Sequence of chain 1.E:
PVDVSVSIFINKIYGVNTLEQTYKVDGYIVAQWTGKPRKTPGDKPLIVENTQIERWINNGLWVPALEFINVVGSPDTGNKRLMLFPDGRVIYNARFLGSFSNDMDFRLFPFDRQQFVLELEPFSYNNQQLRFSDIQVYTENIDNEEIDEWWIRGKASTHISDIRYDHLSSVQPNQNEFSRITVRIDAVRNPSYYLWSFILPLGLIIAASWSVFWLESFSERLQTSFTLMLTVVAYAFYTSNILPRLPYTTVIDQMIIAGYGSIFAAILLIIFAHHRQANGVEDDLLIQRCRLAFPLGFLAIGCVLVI

Binding-site contacts:
Ligand atom CAS contacts residue VAL171 of chain 1.E at 3.8 Å (hydrophobic).
Ligand atom CAL contacts residue PHE178 of chain 1.E at 4.2 Å (hydrophobic).
Ligand atom CAZ contacts residue HIS167 of chain 1.E at 3.2 Å.
Ligand atom CAJ contacts residue GLU121 of chain 1.E at 3.8 Å.
Ligand atom CAU contacts residue TYR165 of chain 1.E at 4.0 Å (hydrophobic).
Ligand atom CAT contacts residue VAL171 of chain 1.E at 3.5 Å (hydrophobic).
Ligand atom CAL contacts residue PHE123 of chain 1.E at 4.2 Å (hydrophobic).
Ligand atom CA contacts residue VAL30 of chain 1.D at 3.5 Å (hydrophobic).
Ligand atom CAK contacts residue PHE178 of chain 1.E at 4.3 Å (hydrophobic).
Ligand atom CAX contacts residue ARG81 of chain 1.D at 4.2 Å.
Ligand atom FAA contacts residue TYR28 of chain 1.D at 3.8 Å.
Ligand atom O contacts residue ARG81 of chain 1.D at 3.7 Å.
Ligand atom CAX contacts residue MET83 of chain 1.D at 3.4 Å (hydrophobic).
Ligand atom BR contacts residue GLU140 of chain 1.D at 3.2 Å.
Ligand atom CAK contacts residue PHE123 of chain 1.E at 3.7 Å (hydrophobic).
Ligand atom CAK contacts residue GLU121 of chain 1.E at 3.8 Å.
Ligand atom CAC contacts residue TYR28 of chain 1.D at 3.7 Å (hydrophobic).
Ligand atom CA contacts residue ASN93 of chain 1.D at 4.0 Å.
Ligand atom CAJ contacts residue TYR165 of chain 1.E at 4.0 Å (hydrophobic).
Ligand atom BR contacts residue TYR165 of chain 1.E at 3.2 Å.
Ligand atom CAS contacts residue GLN172 of chain 1.E at 3.9 Å.
Ligand atom CAU contacts residue PHE9 of chain 1.D at 4.2 Å (hydrophobic).
Ligand atom CAZ contacts residue TYR165 of chain 1.E at 3.5 Å (hydrophobic).
Ligand atom CAV contacts residue TYR165 of chain 1.E at 4.2 Å (hydrophobic).
Ligand atom CAY contacts residue PHE9 of chain 1.D at 3.7 Å (hydrophobic).
Ligand atom CAY contacts residue TYR165 of chain 1.E at 3.6 Å (hydrophobic).
Ligand atom N contacts residue ASN93 of chain 1.D at 3.4 Å (h-bond).
Ligand atom CAV contacts residue HIS167 of chain 1.E at 3.2 Å.
Ligand atom CAQ contacts residue GLN172 of chain 1.E at 3.7 Å.
Ligand atom CAZ contacts residue PHE9 of chain 1.D at 3.9 Å (hydrophobic).
Ligand atom CAD contacts residue TYR28 of chain 1.D at 4.2 Å (hydrophobic).
Ligand atom NAR contacts residue GLN172 of chain 1.E at 3.8 Å.
Ligand atom CAS contacts residue SER170 of chain 1.E at 3.2 Å.
Ligand atom CAC contacts residue TYR165 of chain 1.E at 4.3 Å (hydrophobic).
Ligand atom CAX contacts residue GLN172 of chain 1.E at 3.8 Å.
Ligand atom CAT contacts residue SER170 of chain 1.E at 3.4 Å.
Ligand atom CAT contacts residue ILE91 of chain 1.D at 4.3 Å (hydrophobic).
Ligand atom BR contacts residue PHE9 of chain 1.D at 3.8 Å.
Ligand atom CAV contacts residue PHE9 of chain 1.D at 4.3 Å (hydrophobic).
Ligand atom CAW contacts residue GLN172 of chain 1.E at 2.9 Å.

Sequence of chain 1.D:
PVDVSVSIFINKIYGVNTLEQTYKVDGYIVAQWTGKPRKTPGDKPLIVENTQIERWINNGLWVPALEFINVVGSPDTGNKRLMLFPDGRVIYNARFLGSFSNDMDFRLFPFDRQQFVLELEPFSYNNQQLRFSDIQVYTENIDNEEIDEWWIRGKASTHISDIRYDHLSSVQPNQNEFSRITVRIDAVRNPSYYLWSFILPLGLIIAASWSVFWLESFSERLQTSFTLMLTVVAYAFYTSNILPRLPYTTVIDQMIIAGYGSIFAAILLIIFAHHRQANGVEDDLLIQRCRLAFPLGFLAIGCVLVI

The small molecule below binds the protein below.
Small molecule (SMILES): CCN(CC)CCN1C(=O)CN=C(c2ccccc2F)c2cc(Br)ccc21